Binding-site contacts:
Ligand atom C7 contacts residue SER429 of chain 1.A at 3.8 Å.
Ligand atom O6 contacts residue ASN430 of chain 1.A at 4.2 Å.
Ligand atom C2 contacts residue TYR271 of chain 1.A at 4.5 Å (hydrophobic).
Ligand atom C3 contacts residue ASN430 of chain 1.A at 3.8 Å.
Ligand atom C2 contacts residue ASN430 of chain 1.A at 2.5 Å.
Ligand atom C5 contacts residue TYR271 of chain 1.A at 3.5 Å (hydrophobic).
Ligand atom O7 contacts residue ASN430 of chain 1.A at 3.1 Å (h-bond).
Ligand atom N2 contacts residue ASN430 of chain 1.A at 3.0 Å (h-bond).
Ligand atom C1 contacts residue SER429 of chain 1.A at 3.8 Å.
Ligand atom N2 contacts residue SER429 of chain 1.A at 3.9 Å.
Ligand atom C6 contacts residue TYR271 of chain 1.A at 4.4 Å (hydrophobic).
Ligand atom C8 contacts residue SER427 of chain 1.A at 3.4 Å.
Ligand atom C1 contacts residue ASN430 of chain 1.A at 1.4 Å.
Ligand atom C4 contacts residue ASN430 of chain 1.A at 4.2 Å.
Ligand atom C7 contacts residue ASN430 of chain 1.A at 3.2 Å.
Ligand atom C8 contacts residue ASN430 of chain 1.A at 4.5 Å.
Ligand atom O4 contacts residue TYR271 of chain 1.A at 4.1 Å.
Ligand atom C8 contacts residue ASP426 of chain 1.A at 3.8 Å.
Ligand atom C3 contacts residue TYR271 of chain 1.A at 4.0 Å (hydrophobic).
Ligand atom C1 contacts residue TYR271 of chain 1.A at 4.1 Å (hydrophobic).
Ligand atom O7 contacts residue TYR271 of chain 1.A at 3.4 Å (h-bond).
Ligand atom O7 contacts residue SER429 of chain 1.A at 3.6 Å.
Ligand atom O5 contacts residue ASN430 of chain 1.A at 2.3 Å (h-bond).
Ligand atom C5 contacts residue ASN430 of chain 1.A at 3.6 Å.
Ligand atom O5 contacts residue TYR271 of chain 1.A at 4.1 Å.
Ligand atom C4 contacts residue TYR271 of chain 1.A at 4.1 Å (hydrophobic).
Ligand atom O3 contacts residue TYR271 of chain 1.A at 4.3 Å.
Ligand atom C8 contacts residue SER429 of chain 1.A at 3.8 Å.

Sequence of chain 1.A:
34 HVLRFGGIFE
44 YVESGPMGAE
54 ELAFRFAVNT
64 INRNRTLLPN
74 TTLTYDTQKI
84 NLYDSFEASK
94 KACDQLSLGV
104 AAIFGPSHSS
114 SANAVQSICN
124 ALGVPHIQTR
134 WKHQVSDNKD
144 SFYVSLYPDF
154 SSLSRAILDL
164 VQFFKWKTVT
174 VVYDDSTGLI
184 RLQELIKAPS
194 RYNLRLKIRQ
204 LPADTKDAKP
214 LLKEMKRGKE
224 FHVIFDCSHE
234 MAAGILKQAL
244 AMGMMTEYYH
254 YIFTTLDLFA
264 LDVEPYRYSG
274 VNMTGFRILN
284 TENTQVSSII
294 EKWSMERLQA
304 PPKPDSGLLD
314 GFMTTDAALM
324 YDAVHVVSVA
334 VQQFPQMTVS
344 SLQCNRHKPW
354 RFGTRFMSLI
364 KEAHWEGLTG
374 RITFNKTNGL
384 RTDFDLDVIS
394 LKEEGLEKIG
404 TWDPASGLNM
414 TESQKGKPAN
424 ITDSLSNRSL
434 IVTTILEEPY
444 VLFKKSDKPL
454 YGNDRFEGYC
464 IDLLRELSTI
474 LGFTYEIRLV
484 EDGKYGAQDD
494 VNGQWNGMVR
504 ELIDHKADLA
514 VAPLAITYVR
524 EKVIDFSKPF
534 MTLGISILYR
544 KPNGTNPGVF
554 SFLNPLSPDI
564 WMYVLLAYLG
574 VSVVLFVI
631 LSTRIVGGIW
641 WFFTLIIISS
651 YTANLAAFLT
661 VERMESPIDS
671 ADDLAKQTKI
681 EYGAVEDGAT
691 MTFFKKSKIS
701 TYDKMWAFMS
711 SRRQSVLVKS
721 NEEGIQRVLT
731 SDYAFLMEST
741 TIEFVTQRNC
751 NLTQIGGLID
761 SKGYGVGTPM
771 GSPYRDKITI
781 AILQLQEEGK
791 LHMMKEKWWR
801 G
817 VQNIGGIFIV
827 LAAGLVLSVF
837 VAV

The small molecule below binds the protein below.
Small molecule (SMILES): CC(=O)N[C@H]1[C@H](O[C@H]2[C@H](O)[C@@H](NC(C)=O)CO[C@@H]2CO)O[C@H](CO)[C@@H](O)[C@@H]1O